Sequence of chain 1.B:
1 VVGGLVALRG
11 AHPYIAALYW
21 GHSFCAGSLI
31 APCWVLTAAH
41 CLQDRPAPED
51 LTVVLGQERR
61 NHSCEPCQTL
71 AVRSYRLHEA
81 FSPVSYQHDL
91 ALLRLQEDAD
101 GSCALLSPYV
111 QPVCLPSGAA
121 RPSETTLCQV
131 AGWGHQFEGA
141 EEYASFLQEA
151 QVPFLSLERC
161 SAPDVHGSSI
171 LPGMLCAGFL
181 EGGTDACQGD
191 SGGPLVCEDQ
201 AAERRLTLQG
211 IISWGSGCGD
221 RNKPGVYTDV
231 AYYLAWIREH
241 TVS

The protein below binds the small molecule below.
Small molecule (SMILES): CC(=O)N[C@H]1[C@H](O[C@H]2[C@H](O)[C@@H](NC(C)=O)CO[C@@H]2CO)O[C@H](CO)C[C@@H]1O

Binding-site contacts:
Ligand atom O7 contacts residue SER63 of chain 1.B at 3.7 Å.
Ligand atom C4 contacts residue ASN61 of chain 1.B at 4.2 Å.
Ligand atom O5 contacts residue ASN61 of chain 1.B at 2.3 Å (h-bond).
Ligand atom C3 contacts residue THR52 of chain 1.B at 3.9 Å.
Ligand atom C5 contacts residue ASN61 of chain 1.B at 3.5 Å.
Ligand atom C3 contacts residue ASN61 of chain 1.B at 3.9 Å.
Ligand atom C7 contacts residue VAL54 of chain 1.B at 4.0 Å (hydrophobic).
Ligand atom O5 contacts residue TYR19 of chain 1.B at 3.7 Å.
Ligand atom C6 contacts residue THR69 of chain 1.B at 4.3 Å.
Ligand atom C7 contacts residue ASN61 of chain 1.B at 3.5 Å.
Ligand atom O5 contacts residue SO41 of chain 1.H at 3.8 Å.
Ligand atom C2 contacts residue TYR19 of chain 1.B at 4.3 Å (hydrophobic).
Ligand atom N2 contacts residue ASN61 of chain 1.B at 3.1 Å (h-bond).
Ligand atom C1 contacts residue ASN61 of chain 1.B at 1.4 Å.
Ligand atom O7 contacts residue GLN57 of chain 1.B at 3.0 Å (h-bond).
Ligand atom C8 contacts residue GLY21 of chain 1.B at 3.7 Å.
Ligand atom C8 contacts residue VAL54 of chain 1.B at 2.8 Å (hydrophobic).
Ligand atom C7 contacts residue HIS62 of chain 1.B at 4.4 Å.
Ligand atom C1 contacts residue SO41 of chain 1.H at 4.4 Å.
Ligand atom C2 contacts residue THR52 of chain 1.B at 4.3 Å.
Ligand atom C8 contacts residue TYR19 of chain 1.B at 3.0 Å (hydrophobic).
Ligand atom C7 contacts residue ASP50 of chain 1.B at 4.5 Å.
Ligand atom C8 contacts residue ASP50 of chain 1.B at 4.0 Å.
Ligand atom C2 contacts residue ASN61 of chain 1.B at 2.7 Å.
Ligand atom C4 contacts residue TYR19 of chain 1.B at 4.3 Å (hydrophobic).
Ligand atom O7 contacts residue HIS62 of chain 1.B at 3.5 Å.
Ligand atom C8 contacts residue GLN57 of chain 1.B at 3.5 Å.
Ligand atom N2 contacts residue THR52 of chain 1.B at 4.4 Å.
Ligand atom C5 contacts residue THR52 of chain 1.B at 3.9 Å.
Ligand atom C1 contacts residue THR52 of chain 1.B at 3.9 Å.
Ligand atom C7 contacts residue TYR19 of chain 1.B at 4.3 Å (hydrophobic).
Ligand atom C8 contacts residue ASN61 of chain 1.B at 4.0 Å.
Ligand atom O6 contacts residue TYR19 of chain 1.B at 4.4 Å.
Ligand atom C1 contacts residue TYR19 of chain 1.B at 4.2 Å (hydrophobic).
Ligand atom C4 contacts residue THR52 of chain 1.B at 4.3 Å.
Ligand atom C7 contacts residue GLN57 of chain 1.B at 3.6 Å.
Ligand atom O5 contacts residue THR52 of chain 1.B at 4.4 Å.
Ligand atom O7 contacts residue ASN61 of chain 1.B at 3.7 Å.
Ligand atom O3 contacts residue THR52 of chain 1.B at 4.0 Å.
Ligand atom C6 contacts residue TYR19 of chain 1.B at 4.4 Å (hydrophobic).